A small-molecule ligand and the protein it binds are described below.
Small molecule (SMILES): O=C(O)[C@H]1CCN(c2ccc(Cl)c(C(F)(F)F)c2)C1

Sequence of chain 1.A:
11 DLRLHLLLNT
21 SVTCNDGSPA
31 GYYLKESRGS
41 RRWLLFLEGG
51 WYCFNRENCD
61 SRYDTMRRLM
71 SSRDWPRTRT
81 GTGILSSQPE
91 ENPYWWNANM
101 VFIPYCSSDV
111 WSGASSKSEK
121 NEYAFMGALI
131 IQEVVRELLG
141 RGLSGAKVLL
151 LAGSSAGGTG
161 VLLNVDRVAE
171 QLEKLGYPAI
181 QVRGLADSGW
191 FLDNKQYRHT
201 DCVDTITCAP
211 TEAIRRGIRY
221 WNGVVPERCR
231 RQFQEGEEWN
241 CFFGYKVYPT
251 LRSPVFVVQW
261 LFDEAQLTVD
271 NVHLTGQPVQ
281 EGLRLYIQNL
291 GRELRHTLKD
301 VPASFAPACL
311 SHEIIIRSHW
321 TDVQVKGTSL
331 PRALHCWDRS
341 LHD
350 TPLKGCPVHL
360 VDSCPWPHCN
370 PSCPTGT

Binding-site contacts:
Ligand atom C06 contacts residue TRP51 of chain 1.A at 3.8 Å (hydrophobic).
Ligand atom C05 contacts residue TRP51 of chain 1.A at 3.4 Å (hydrophobic).
Ligand atom C05 contacts residue ALA265 of chain 1.A at 3.7 Å (hydrophobic).
Ligand atom O03 contacts residue ALA156 of chain 1.A at 2.9 Å (h-bond).
Ligand atom F18 contacts residue PHE191 of chain 1.A at 3.1 Å.
Ligand atom N07 contacts residue PHE191 of chain 1.A at 3.6 Å.
Ligand atom F18 contacts residue PHE243 of chain 1.A at 3.3 Å.
Ligand atom F18 contacts residue PRO210 of chain 1.A at 3.4 Å.
Ligand atom CL1 contacts residue ILE214 of chain 1.A at 3.8 Å.
Ligand atom C09 contacts residue TYR52 of chain 1.A at 3.6 Å (hydrophobic).
Ligand atom CL1 contacts residue PHE243 of chain 1.A at 3.8 Å.
Ligand atom O01 contacts residue TRP51 of chain 1.A at 3.7 Å.
Ligand atom F17 contacts residue TYR52 of chain 1.A at 3.8 Å.
Ligand atom C02 contacts residue ALA156 of chain 1.A at 3.6 Å (hydrophobic).
Ligand atom C15 contacts residue PRO210 of chain 1.A at 3.8 Å (hydrophobic).
Ligand atom N07 contacts residue TYR52 of chain 1.A at 3.5 Å.
Ligand atom C13 contacts residue PHE191 of chain 1.A at 3.7 Å (hydrophobic).
Ligand atom C14 contacts residue PHE191 of chain 1.A at 3.8 Å (hydrophobic).
Ligand atom O01 contacts residue HIS312 of chain 1.A at 3.3 Å.
Ligand atom C09 contacts residue PHE191 of chain 1.A at 3.4 Å (hydrophobic).
Ligand atom O03 contacts residue GLY50 of chain 1.A at 2.9 Å (h-bond).
Ligand atom F17 contacts residue VAL269 of chain 1.A at 3.7 Å.
Ligand atom F16 contacts residue PRO210 of chain 1.A at 3.3 Å.
Ligand atom F16 contacts residue PHE243 of chain 1.A at 3.7 Å.
Ligand atom C02 contacts residue SER155 of chain 1.A at 3.4 Å.
Ligand atom O03 contacts residue SER155 of chain 1.A at 3.3 Å.
Ligand atom C11 contacts residue PHE191 of chain 1.A at 3.5 Å (hydrophobic).
Ligand atom C10 contacts residue PHE191 of chain 1.A at 3.3 Å (hydrophobic).
Ligand atom F17 contacts residue PRO210 of chain 1.A at 3.6 Å.
Ligand atom C02 contacts residue TRP51 of chain 1.A at 3.3 Å (hydrophobic).
Ligand atom C08 contacts residue ALA156 of chain 1.A at 3.4 Å (hydrophobic).
Ligand atom O01 contacts residue SER155 of chain 1.A at 3.5 Å.
Ligand atom C06 contacts residue TYR52 of chain 1.A at 3.8 Å (hydrophobic).
Ligand atom F16 contacts residue ILE214 of chain 1.A at 3.2 Å.
Ligand atom C14 contacts residue TYR52 of chain 1.A at 3.7 Å (hydrophobic).
Ligand atom CL1 contacts residue PHE242 of chain 1.A at 3.5 Å.
Ligand atom O03 contacts residue TRP51 of chain 1.A at 2.9 Å (h-bond).
Ligand atom C12 contacts residue PHE191 of chain 1.A at 3.4 Å (hydrophobic).
Ligand atom C11 contacts residue THR159 of chain 1.A at 3.4 Å.
Ligand atom C10 contacts residue THR159 of chain 1.A at 3.7 Å.